Sequence of chain 1.C:
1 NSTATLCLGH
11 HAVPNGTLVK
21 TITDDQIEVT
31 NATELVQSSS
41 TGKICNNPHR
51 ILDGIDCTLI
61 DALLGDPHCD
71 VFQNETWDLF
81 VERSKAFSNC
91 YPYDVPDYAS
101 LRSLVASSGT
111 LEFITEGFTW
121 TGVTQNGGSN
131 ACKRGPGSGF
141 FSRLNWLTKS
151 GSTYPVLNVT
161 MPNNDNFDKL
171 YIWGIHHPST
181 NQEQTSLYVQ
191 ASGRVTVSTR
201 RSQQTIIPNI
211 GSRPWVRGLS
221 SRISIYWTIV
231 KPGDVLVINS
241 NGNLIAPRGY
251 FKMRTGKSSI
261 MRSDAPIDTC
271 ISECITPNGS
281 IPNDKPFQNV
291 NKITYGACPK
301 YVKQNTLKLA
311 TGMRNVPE

Binding-site contacts:
Ligand atom C3 contacts residue ASN31 of chain 1.C at 3.8 Å.
Ligand atom C4 contacts residue ASN31 of chain 1.C at 4.2 Å.
Ligand atom O6 contacts residue THR311 of chain 1.C at 4.1 Å.
Ligand atom C7 contacts residue ASN31 of chain 1.C at 3.9 Å.
Ligand atom C2 contacts residue ASN31 of chain 1.C at 2.5 Å.
Ligand atom O7 contacts residue ASN31 of chain 1.C at 4.3 Å.
Ligand atom C5 contacts residue ASN31 of chain 1.C at 3.7 Å.
Ligand atom O5 contacts residue ASN31 of chain 1.C at 2.4 Å (h-bond).
Ligand atom C1 contacts residue ASN31 of chain 1.C at 1.4 Å.
Ligand atom N2 contacts residue ASN31 of chain 1.C at 2.9 Å (h-bond).
Ligand atom O5 contacts residue THR311 of chain 1.C at 3.9 Å.
Ligand atom C1 contacts residue THR311 of chain 1.C at 4.3 Å.
Ligand atom O6 contacts residue THR33 of chain 1.C at 4.5 Å.

A protein and the small-molecule ligand that binds it are described below.
Small molecule (SMILES): CC(=O)N[C@@H]1[C@@H](O)[C@H](O)[C@@H](CO)O[C@H]1O